This protein binds this small molecule.
Small molecule (SMILES): CC[C@H](N)C(=O)NCC(=O)N[C@H](C(=O)N[C@@H](CCC(=O)O)C(=O)N[C@@H](C)C(=O)N[C@H](C=O)CC(=O)O)[C@@H](C)OP(=O)(O)O

Binding-site contacts:
Ligand atom O contacts residue ASN324 of chain 1.B at 3.1 Å.
Ligand atom OG1 contacts residue ARG312 of chain 1.B at 3.0 Å (salt-bridge).
Ligand atom CG2 contacts residue ALA323 of chain 1.B at 3.4 Å (hydrophobic).
Ligand atom CG contacts residue ALA323 of chain 1.B at 3.8 Å (hydrophobic).
Ligand atom O3P contacts residue SER326 of chain 1.B at 3.1 Å.
Ligand atom CA contacts residue ALA323 of chain 1.B at 3.0 Å (hydrophobic).
Ligand atom O1P contacts residue SER326 of chain 1.B at 2.7 Å (h-bond).
Ligand atom OE2 contacts residue ALA323 of chain 1.B at 3.4 Å.
Ligand atom CG contacts residue ARG312 of chain 1.B at 3.4 Å.
Ligand atom CB contacts residue ASN348 of chain 1.B at 3.3 Å.
Ligand atom P contacts residue ARG327 of chain 1.B at 2.9 Å.
Ligand atom OD2 contacts residue ASN348 of chain 1.B at 3.5 Å.
Ligand atom C contacts residue ARG312 of chain 1.B at 3.6 Å.
Ligand atom CA contacts residue ALA323 of chain 1.B at 3.7 Å (hydrophobic).
Ligand atom O contacts residue ASN348 of chain 1.B at 3.2 Å (h-bond).
Ligand atom O contacts residue ARG327 of chain 1.B at 3.8 Å.
Ligand atom CG contacts residue ASN348 of chain 1.B at 3.6 Å.
Ligand atom C contacts residue ARG312 of chain 1.B at 3.5 Å.
Ligand atom C contacts residue ALA323 of chain 1.B at 3.2 Å (hydrophobic).
Ligand atom N contacts residue ALA323 of chain 1.B at 2.6 Å (h-bond).
Ligand atom OD2 contacts residue ASN324 of chain 1.B at 3.6 Å.
Ligand atom CA contacts residue ARG312 of chain 1.B at 3.4 Å.
Ligand atom CG contacts residue ASN324 of chain 1.B at 3.7 Å.
Ligand atom CG2 contacts residue VAL325 of chain 1.B at 3.7 Å (hydrophobic).
Ligand atom OD1 contacts residue ASN324 of chain 1.B at 3.0 Å (h-bond).
Ligand atom OG1 contacts residue VAL325 of chain 1.B at 3.5 Å (h-bond).
Ligand atom O2P contacts residue ARG327 of chain 1.B at 2.6 Å (salt-bridge).
Ligand atom O contacts residue ARG312 of chain 1.B at 2.6 Å (salt-bridge).
Ligand atom OG1 contacts residue ARG327 of chain 1.B at 3.4 Å (salt-bridge).
Ligand atom CB contacts residue ALA323 of chain 1.B at 3.7 Å (hydrophobic).
Ligand atom CA contacts residue ASN348 of chain 1.B at 3.6 Å.
Ligand atom CD contacts residue ALA323 of chain 1.B at 3.4 Å (hydrophobic).
Ligand atom O1P contacts residue SER347 of chain 1.B at 2.9 Å (h-bond).
Ligand atom N contacts residue ARG312 of chain 1.B at 3.2 Å (salt-bridge).
Ligand atom P contacts residue SER326 of chain 1.B at 3.6 Å.
Ligand atom CG2 contacts residue ASN324 of chain 1.B at 3.3 Å.
Ligand atom N contacts residue ASN348 of chain 1.B at 3.0 Å (h-bond).
Ligand atom OG1 contacts residue SER326 of chain 1.B at 3.5 Å.
Ligand atom CB contacts residue ARG312 of chain 1.B at 3.7 Å.
Ligand atom O3P contacts residue ARG327 of chain 1.B at 2.4 Å (salt-bridge).

Sequence of chain 1.B:
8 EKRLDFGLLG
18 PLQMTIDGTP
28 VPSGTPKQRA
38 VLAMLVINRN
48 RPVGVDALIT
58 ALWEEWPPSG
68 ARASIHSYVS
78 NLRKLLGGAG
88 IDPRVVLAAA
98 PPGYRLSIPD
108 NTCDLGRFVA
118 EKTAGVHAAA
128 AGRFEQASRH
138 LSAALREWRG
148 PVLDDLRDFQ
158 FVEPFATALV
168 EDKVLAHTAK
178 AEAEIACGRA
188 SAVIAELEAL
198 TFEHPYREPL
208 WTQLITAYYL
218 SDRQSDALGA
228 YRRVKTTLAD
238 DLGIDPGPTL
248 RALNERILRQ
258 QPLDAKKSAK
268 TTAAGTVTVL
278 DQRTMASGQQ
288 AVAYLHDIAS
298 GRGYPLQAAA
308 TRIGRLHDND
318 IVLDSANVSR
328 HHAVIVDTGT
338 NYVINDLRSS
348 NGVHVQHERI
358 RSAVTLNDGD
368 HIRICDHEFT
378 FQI